Sequence of chain 1.D:
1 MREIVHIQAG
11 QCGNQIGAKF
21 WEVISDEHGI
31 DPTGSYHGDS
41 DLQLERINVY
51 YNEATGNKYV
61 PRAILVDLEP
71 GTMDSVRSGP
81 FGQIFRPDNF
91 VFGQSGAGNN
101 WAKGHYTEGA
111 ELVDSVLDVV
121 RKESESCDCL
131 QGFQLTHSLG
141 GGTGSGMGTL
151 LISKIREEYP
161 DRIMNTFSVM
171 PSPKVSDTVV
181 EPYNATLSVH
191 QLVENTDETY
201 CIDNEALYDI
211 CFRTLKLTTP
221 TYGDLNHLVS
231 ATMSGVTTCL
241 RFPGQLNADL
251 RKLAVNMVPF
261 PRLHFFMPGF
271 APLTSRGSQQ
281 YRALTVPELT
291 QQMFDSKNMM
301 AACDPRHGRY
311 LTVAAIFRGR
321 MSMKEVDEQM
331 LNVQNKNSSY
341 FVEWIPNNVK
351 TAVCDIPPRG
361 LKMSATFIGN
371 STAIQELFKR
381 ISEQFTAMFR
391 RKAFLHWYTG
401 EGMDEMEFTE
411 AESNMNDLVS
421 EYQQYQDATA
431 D

Binding-site contacts:
Ligand atom N20 contacts residue THR274 of chain 1.D at 2.9 Å (h-bond).
Ligand atom O49 contacts residue HIS227 of chain 1.D at 3.8 Å.
Ligand atom C64 contacts residue ARG276 of chain 1.D at 4.0 Å.
Ligand atom C3 contacts residue PRO272 of chain 1.D at 3.7 Å (hydrophobic).
Ligand atom C32 contacts residue HIS227 of chain 1.D at 4.1 Å.
Ligand atom C38 contacts residue HIS227 of chain 1.D at 3.6 Å.
Ligand atom C24 contacts residue PHE270 of chain 1.D at 3.5 Å (hydrophobic).
Ligand atom C72 contacts residue LEU215 of chain 1.D at 3.7 Å (hydrophobic).
Ligand atom C13 contacts residue LEU361 of chain 1.D at 3.7 Å (hydrophobic).
Ligand atom C16 contacts residue ARG282 of chain 1.D at 3.3 Å.
Ligand atom O76 contacts residue PRO272 of chain 1.D at 3.9 Å.
Ligand atom O49 contacts residue ASP224 of chain 1.D at 3.1 Å (salt-bridge).
Ligand atom C75 contacts residue LEU215 of chain 1.D at 4.0 Å (hydrophobic).
Ligand atom C16 contacts residue THR274 of chain 1.D at 3.4 Å.
Ligand atom C24 contacts residue PRO272 of chain 1.D at 4.0 Å (hydrophobic).
Ligand atom O76 contacts residue LEU215 of chain 1.D at 3.7 Å.
Ligand atom C35 contacts residue HIS227 of chain 1.D at 3.9 Å.
Ligand atom C12 contacts residue PRO272 of chain 1.D at 3.7 Å (hydrophobic).
Ligand atom C41 contacts residue LEU215 of chain 1.D at 4.1 Å (hydrophobic).
Ligand atom C72 contacts residue THR274 of chain 1.D at 3.2 Å.
Ligand atom C43 contacts residue LEU228 of chain 1.D at 3.8 Å (hydrophobic).
Ligand atom O76 contacts residue THR274 of chain 1.D at 2.8 Å (h-bond).
Ligand atom O58 contacts residue LEU215 of chain 1.D at 4.0 Å.
Ligand atom C15 contacts residue THR274 of chain 1.D at 3.4 Å.
Ligand atom C13 contacts residue GLN279 of chain 1.D at 3.8 Å.
Ligand atom C10 contacts residue PRO272 of chain 1.D at 3.6 Å (hydrophobic).
Ligand atom C5 contacts residue LEU361 of chain 1.D at 4.0 Å (hydrophobic).
Ligand atom C43 contacts residue ASP224 of chain 1.D at 3.7 Å.
Ligand atom C60 contacts residue ARG276 of chain 1.D at 3.8 Å.
Ligand atom O70 contacts residue GLN279 of chain 1.D at 3.8 Å.
Ligand atom S1 contacts residue GLN279 of chain 1.D at 4.0 Å.
Ligand atom C75 contacts residue THR274 of chain 1.D at 3.5 Å.
Ligand atom C15 contacts residue GLN279 of chain 1.D at 4.0 Å.
Ligand atom C6 contacts residue LEU361 of chain 1.D at 3.8 Å (hydrophobic).
Ligand atom C47 contacts residue ASP224 of chain 1.D at 3.6 Å.
Ligand atom O76 contacts residue LEU273 of chain 1.D at 3.4 Å.
Ligand atom C43 contacts residue LEU215 of chain 1.D at 3.6 Å (hydrophobic).
Ligand atom N20 contacts residue PRO272 of chain 1.D at 3.6 Å.
Ligand atom C53 contacts residue ASP224 of chain 1.D at 4.0 Å.
Ligand atom O26 contacts residue PHE270 of chain 1.D at 3.9 Å.

This small molecule binds to this protein.
Small molecule (SMILES): C/C(=C\c1csc(C)n1)[C@@H]1C[C@@H]2O[C@@H]2CCC[C@H](C)[C@H](O)[C@@H](C)C(=O)C(C)(C)[C@@H](O)CC(=O)O1